Binding-site contacts:
Ligand atom S1 contacts residue GLU331 of chain 1.B at 3.8 Å.
Ligand atom S1' contacts residue ARG349 of chain 1.A at 3.1 Å (salt-bridge).
Ligand atom C3 contacts residue GLU331 of chain 1.B at 3.3 Å.
Ligand atom C3' contacts residue GLN330 of chain 1.B at 4.1 Å.
Ligand atom O2 contacts residue ARG349 of chain 1.B at 3.0 Å (salt-bridge).
Ligand atom C1 contacts residue GLU331 of chain 1.B at 2.9 Å.
Ligand atom O2' contacts residue PHE278 of chain 1.B at 4.4 Å.
Ligand atom N1' contacts residue GLU331 of chain 1.B at 4.0 Å.
Ligand atom C4 contacts residue THR306 of chain 1.B at 4.3 Å.
Ligand atom N1 contacts residue GLU331 of chain 1.B at 2.4 Å (salt-bridge).
Ligand atom O3' contacts residue TRP333 of chain 1.A at 3.7 Å.
Ligand atom O3' contacts residue ARG349 of chain 1.A at 2.6 Å (salt-bridge).
Ligand atom S1 contacts residue TRP333 of chain 1.B at 4.1 Å.
Ligand atom O1 contacts residue TRP333 of chain 1.B at 3.8 Å.
Ligand atom O1' contacts residue PHE278 of chain 1.B at 4.0 Å.
Ligand atom C4' contacts residue GLU331 of chain 1.B at 3.6 Å.
Ligand atom C3' contacts residue PRO305 of chain 1.B at 3.7 Å (hydrophobic).
Ligand atom O2 contacts residue GLU331 of chain 1.B at 3.9 Å.
Ligand atom C2' contacts residue GLN330 of chain 1.B at 4.4 Å.
Ligand atom C4 contacts residue PRO305 of chain 1.B at 3.7 Å (hydrophobic).
Ligand atom C3' contacts residue THR306 of chain 1.B at 4.4 Å.
Ligand atom C1' contacts residue ARG349 of chain 1.A at 3.5 Å.
Ligand atom O1' contacts residue GLU279 of chain 1.B at 2.9 Å.
Ligand atom C4 contacts residue GLU331 of chain 1.B at 3.0 Å.
Ligand atom C3' contacts residue GLU331 of chain 1.B at 3.3 Å.
Ligand atom O2 contacts residue TRP333 of chain 1.B at 3.4 Å.
Ligand atom O1' contacts residue ARG349 of chain 1.A at 2.9 Å (salt-bridge).
Ligand atom O1 contacts residue ARG351 of chain 1.B at 3.9 Å.
Ligand atom C2 contacts residue GLU331 of chain 1.B at 3.2 Å.
Ligand atom S1' contacts residue GLU279 of chain 1.B at 3.9 Å.
Ligand atom S1 contacts residue ARG349 of chain 1.B at 4.3 Å.
Ligand atom O1 contacts residue GLU331 of chain 1.B at 4.2 Å.
Ligand atom C2' contacts residue PHE278 of chain 1.B at 3.9 Å (hydrophobic).
Ligand atom O2' contacts residue GLU279 of chain 1.B at 3.9 Å.

A small-molecule ligand and the protein it binds are described below.
Small molecule (SMILES): O=S(=O)(O)CCN1CCN(CCS(=O)(=O)O)CC1

Sequence of chain 1.B:
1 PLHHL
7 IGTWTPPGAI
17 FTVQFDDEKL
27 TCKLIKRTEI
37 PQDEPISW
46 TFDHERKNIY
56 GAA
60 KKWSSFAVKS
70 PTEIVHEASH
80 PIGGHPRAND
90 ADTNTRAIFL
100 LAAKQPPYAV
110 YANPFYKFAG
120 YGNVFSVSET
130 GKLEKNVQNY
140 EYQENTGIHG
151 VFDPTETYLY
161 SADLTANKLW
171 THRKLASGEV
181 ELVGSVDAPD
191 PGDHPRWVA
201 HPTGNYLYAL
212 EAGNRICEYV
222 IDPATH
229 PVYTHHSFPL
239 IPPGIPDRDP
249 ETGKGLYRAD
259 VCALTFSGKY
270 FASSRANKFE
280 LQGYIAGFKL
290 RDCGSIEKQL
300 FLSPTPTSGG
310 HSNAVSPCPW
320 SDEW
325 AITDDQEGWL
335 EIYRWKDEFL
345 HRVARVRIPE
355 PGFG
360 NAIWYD

Sequence of chain 1.A:
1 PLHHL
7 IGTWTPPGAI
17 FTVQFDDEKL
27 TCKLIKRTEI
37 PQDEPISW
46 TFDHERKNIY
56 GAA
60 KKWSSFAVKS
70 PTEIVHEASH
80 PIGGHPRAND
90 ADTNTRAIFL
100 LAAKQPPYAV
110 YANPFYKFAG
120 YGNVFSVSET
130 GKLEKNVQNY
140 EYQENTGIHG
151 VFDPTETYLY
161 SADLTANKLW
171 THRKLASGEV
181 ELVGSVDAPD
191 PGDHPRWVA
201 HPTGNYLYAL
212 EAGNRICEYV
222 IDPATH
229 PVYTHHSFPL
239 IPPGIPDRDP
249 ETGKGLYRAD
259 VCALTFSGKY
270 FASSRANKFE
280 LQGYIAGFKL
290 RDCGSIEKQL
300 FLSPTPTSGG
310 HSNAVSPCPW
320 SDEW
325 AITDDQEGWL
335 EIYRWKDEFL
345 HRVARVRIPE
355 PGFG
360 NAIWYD